A small-molecule ligand and the protein it binds are described below.
Small molecule (SMILES): CC(=O)N[C@@H]1[C@@H](O)[C@H](O)[C@@H](CO)O[C@H]1O

Sequence of chain 42.G:
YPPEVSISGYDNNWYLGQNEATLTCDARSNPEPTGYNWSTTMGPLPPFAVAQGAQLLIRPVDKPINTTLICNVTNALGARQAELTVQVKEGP

Binding-site contacts:
Ligand atom O5 contacts residue THR74 of chain 42.G at 4.0 Å.
Ligand atom N2 contacts residue GLN81 of chain 42.G at 4.3 Å.
Ligand atom C2 contacts residue ASN72 of chain 42.G at 2.6 Å.
Ligand atom O7 contacts residue ASN72 of chain 42.G at 3.3 Å (h-bond).
Ligand atom C8 contacts residue GLN81 of chain 42.G at 3.2 Å.
Ligand atom C5 contacts residue THR74 of chain 42.G at 3.9 Å.
Ligand atom C1 contacts residue ASN72 of chain 42.G at 1.5 Å.
Ligand atom C1 contacts residue ALA79 of chain 42.G at 4.3 Å (hydrophobic).
Ligand atom C7 contacts residue GLN81 of chain 42.G at 3.8 Å.
Ligand atom C6 contacts residue THR74 of chain 42.G at 3.7 Å.
Ligand atom C4 contacts residue ASN72 of chain 42.G at 4.3 Å.
Ligand atom O7 contacts residue GLN81 of chain 42.G at 3.9 Å.
Ligand atom N2 contacts residue ASN72 of chain 42.G at 3.2 Å (h-bond).
Ligand atom O5 contacts residue ASN72 of chain 42.G at 2.4 Å (h-bond).
Ligand atom C7 contacts residue ASN72 of chain 42.G at 3.5 Å.
Ligand atom C3 contacts residue ASN72 of chain 42.G at 4.0 Å.
Ligand atom C5 contacts residue ASN72 of chain 42.G at 3.7 Å.